Sequence of chain 1.B:
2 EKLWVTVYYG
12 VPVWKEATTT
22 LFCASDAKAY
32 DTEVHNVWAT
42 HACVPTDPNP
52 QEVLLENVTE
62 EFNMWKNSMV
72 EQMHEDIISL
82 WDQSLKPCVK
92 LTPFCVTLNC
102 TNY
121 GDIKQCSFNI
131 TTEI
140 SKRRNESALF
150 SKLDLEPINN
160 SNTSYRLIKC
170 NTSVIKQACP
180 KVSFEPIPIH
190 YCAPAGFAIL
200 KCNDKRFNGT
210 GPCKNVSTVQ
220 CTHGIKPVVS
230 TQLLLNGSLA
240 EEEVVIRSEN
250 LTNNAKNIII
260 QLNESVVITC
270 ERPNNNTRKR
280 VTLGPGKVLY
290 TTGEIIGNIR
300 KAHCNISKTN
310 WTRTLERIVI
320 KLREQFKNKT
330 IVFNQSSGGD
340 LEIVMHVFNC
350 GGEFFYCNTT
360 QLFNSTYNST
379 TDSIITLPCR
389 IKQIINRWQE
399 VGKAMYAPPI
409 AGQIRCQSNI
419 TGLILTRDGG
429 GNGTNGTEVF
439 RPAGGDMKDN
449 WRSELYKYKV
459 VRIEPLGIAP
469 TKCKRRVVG

Binding-site contacts:
Ligand atom C5 contacts residue ASN170 of chain 1.B at 3.7 Å.
Ligand atom O5 contacts residue ASN170 of chain 1.B at 2.4 Å (h-bond).
Ligand atom C3 contacts residue ASN170 of chain 1.B at 3.8 Å.
Ligand atom O6 contacts residue GLU155 of chain 1.B at 4.5 Å.
Ligand atom C7 contacts residue ASN170 of chain 1.B at 4.1 Å.
Ligand atom C1 contacts residue ARG165 of chain 1.B at 4.3 Å.
Ligand atom C1 contacts residue THR171 of chain 1.B at 4.1 Å.
Ligand atom C1 contacts residue ASN170 of chain 1.B at 1.4 Å.
Ligand atom C6 contacts residue GLU155 of chain 1.B at 3.8 Å.
Ligand atom C2 contacts residue ASN170 of chain 1.B at 2.5 Å.
Ligand atom C4 contacts residue ASN170 of chain 1.B at 4.2 Å.
Ligand atom C6 contacts residue ILE167 of chain 1.B at 4.1 Å (hydrophobic).
Ligand atom O5 contacts residue ARG165 of chain 1.B at 3.7 Å.
Ligand atom N2 contacts residue ASN170 of chain 1.B at 2.9 Å (h-bond).

This small molecule binds to this protein.
Small molecule (SMILES): CC(=O)N[C@@H]1[C@@H](O)[C@H](O)[C@@H](CO)O[C@H]1O